Binding-site contacts:
Ligand atom C4 contacts residue FMN1 of chain 1.B at 3.2 Å.
Ligand atom O1 contacts residue HIS180 of chain 1.A at 2.9 Å (h-bond).
Ligand atom C6 contacts residue FMN1 of chain 1.B at 3.6 Å.
Ligand atom C5 contacts residue TRP360 of chain 2.A at 4.0 Å (hydrophobic).
Ligand atom C5 contacts residue TYR29 of chain 1.A at 3.3 Å (hydrophobic).
Ligand atom C7 contacts residue FMN1 of chain 1.B at 3.6 Å.
Ligand atom C9 contacts residue FMN1 of chain 1.B at 3.3 Å.
Ligand atom C8 contacts residue FMN1 of chain 1.B at 3.4 Å.
Ligand atom C1 contacts residue HIS183 of chain 1.A at 3.6 Å.
Ligand atom C5 contacts residue FMN1 of chain 1.B at 3.3 Å.
Ligand atom C1 contacts residue PHE185 of chain 1.A at 3.7 Å (hydrophobic).
Ligand atom C3 contacts residue CYS27 of chain 1.A at 3.9 Å (hydrophobic).
Ligand atom C2 contacts residue PHE185 of chain 1.A at 4.0 Å (hydrophobic).
Ligand atom C3 contacts residue ILE68 of chain 1.A at 4.0 Å (hydrophobic).
Ligand atom O1 contacts residue PHE185 of chain 1.A at 3.2 Å.
Ligand atom O2 contacts residue HIS183 of chain 1.A at 3.4 Å (h-bond).
Ligand atom C1 contacts residue FMN1 of chain 1.B at 3.2 Å.
Ligand atom C6 contacts residue TRP360 of chain 2.A at 3.6 Å (hydrophobic).
Ligand atom C3 contacts residue FMN1 of chain 1.B at 3.1 Å.
Ligand atom C2 contacts residue CYS27 of chain 1.A at 4.1 Å (hydrophobic).
Ligand atom O1 contacts residue FMN1 of chain 1.B at 3.1 Å.
Ligand atom C2 contacts residue ILE68 of chain 1.A at 3.6 Å (hydrophobic).
Ligand atom C6 contacts residue TYR29 of chain 1.A at 4.5 Å (hydrophobic).
Ligand atom C1 contacts residue HIS180 of chain 1.A at 4.1 Å.
Ligand atom C3 contacts residue TYR29 of chain 1.A at 3.5 Å (hydrophobic).
Ligand atom O1 contacts residue HIS183 of chain 1.A at 2.8 Å (h-bond).
Ligand atom C4 contacts residue TYR29 of chain 1.A at 3.9 Å (hydrophobic).
Ligand atom C2 contacts residue FMN1 of chain 1.B at 3.2 Å.
Ligand atom O2 contacts residue FMN1 of chain 1.B at 3.2 Å.

This small molecule binds to this protein.
Small molecule (SMILES): O=c1ccc2ccccc2o1

Sequence of chain 2.A:
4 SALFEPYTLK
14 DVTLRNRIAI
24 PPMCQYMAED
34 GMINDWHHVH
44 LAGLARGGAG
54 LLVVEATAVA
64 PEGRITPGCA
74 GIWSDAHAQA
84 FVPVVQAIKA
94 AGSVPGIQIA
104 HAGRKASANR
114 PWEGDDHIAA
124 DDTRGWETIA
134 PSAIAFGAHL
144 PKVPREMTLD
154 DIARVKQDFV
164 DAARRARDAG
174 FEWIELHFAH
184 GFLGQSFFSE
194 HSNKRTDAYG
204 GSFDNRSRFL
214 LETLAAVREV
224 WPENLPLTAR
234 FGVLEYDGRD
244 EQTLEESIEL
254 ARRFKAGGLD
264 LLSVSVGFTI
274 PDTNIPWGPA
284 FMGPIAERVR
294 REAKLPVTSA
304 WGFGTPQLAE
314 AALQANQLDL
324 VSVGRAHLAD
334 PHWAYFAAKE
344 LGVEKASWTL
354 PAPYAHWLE

Sequence of chain 1.A:
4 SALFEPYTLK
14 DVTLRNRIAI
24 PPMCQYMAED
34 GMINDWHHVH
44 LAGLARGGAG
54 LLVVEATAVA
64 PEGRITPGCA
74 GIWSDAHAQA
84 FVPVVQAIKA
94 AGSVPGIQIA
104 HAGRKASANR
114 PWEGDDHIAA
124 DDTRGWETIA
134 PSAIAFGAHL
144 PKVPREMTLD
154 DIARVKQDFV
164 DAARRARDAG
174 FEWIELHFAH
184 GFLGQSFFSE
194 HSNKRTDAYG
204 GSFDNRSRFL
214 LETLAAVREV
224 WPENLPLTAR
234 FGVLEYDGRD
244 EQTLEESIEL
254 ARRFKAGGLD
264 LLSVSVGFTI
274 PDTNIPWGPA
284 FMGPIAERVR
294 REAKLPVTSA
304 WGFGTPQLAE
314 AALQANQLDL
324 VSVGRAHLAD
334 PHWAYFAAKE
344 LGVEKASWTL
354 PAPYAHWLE